Sequence of chain 1.F:
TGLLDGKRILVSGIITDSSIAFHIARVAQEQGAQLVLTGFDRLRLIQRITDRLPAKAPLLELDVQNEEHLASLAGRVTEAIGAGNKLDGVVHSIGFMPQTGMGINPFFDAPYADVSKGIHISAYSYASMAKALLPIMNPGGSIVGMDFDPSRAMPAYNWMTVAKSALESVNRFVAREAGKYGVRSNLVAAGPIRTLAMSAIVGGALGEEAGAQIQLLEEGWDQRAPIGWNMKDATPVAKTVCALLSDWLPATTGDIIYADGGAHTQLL

This protein binds this small molecule.
Small molecule (SMILES): N#Cc1ccccc1Oc1ccc(Cn2cc(C3CCCC3)nn2)cc1O

Binding-site contacts:
Ligand atom CAX contacts residue NAD1 of chain 1.T at 3.5 Å.
Ligand atom NAA contacts residue GLY116 of chain 1.F at 3.1 Å (h-bond).
Ligand atom NAQ contacts residue ILE222 of chain 1.F at 3.4 Å.
Ligand atom NAA contacts residue NAD1 of chain 1.T at 3.3 Å.
Ligand atom OAS contacts residue ALA218 of chain 1.F at 3.4 Å.
Ligand atom CAH contacts residue NAD1 of chain 1.T at 3.3 Å.
Ligand atom CAW contacts residue ILE222 of chain 1.F at 3.6 Å (hydrophobic).
Ligand atom CAC contacts residue NAD1 of chain 1.T at 3.7 Å.
Ligand atom CAO contacts residue MET175 of chain 1.F at 3.5 Å (hydrophobic).
Ligand atom CAU contacts residue NAD1 of chain 1.T at 3.3 Å.
Ligand atom CAJ contacts residue TYR178 of chain 1.F at 3.4 Å (hydrophobic).
Ligand atom NAR contacts residue GLN234 of chain 1.F at 3.5 Å (h-bond).
Ligand atom CAT contacts residue NAD1 of chain 1.T at 3.5 Å.
Ligand atom CAY contacts residue NAD1 of chain 1.T at 3.7 Å.
Ligand atom CAY contacts residue ALA218 of chain 1.F at 3.5 Å (hydrophobic).
Ligand atom CAV contacts residue ALA218 of chain 1.F at 3.5 Å (hydrophobic).
Ligand atom OAB contacts residue TYR178 of chain 1.F at 2.5 Å (h-bond).
Ligand atom NAQ contacts residue GLN234 of chain 1.F at 3.0 Å (h-bond).
Ligand atom CAF contacts residue PHE117 of chain 1.F at 3.5 Å (hydrophobic).
Ligand atom NAR contacts residue ILE222 of chain 1.F at 3.4 Å.
Ligand atom CAC contacts residue ALA218 of chain 1.F at 3.5 Å (hydrophobic).
Ligand atom NBA contacts residue ILE222 of chain 1.F at 3.6 Å.
Ligand atom CAI contacts residue NAD1 of chain 1.T at 3.7 Å.
Ligand atom CAT contacts residue TYR178 of chain 1.F at 3.3 Å (hydrophobic).
Ligand atom OAB contacts residue NAD1 of chain 1.T at 2.5 Å (h-bond).
Ligand atom CAK contacts residue PHE169 of chain 1.F at 3.5 Å (hydrophobic).
Ligand atom OAS contacts residue NAD1 of chain 1.T at 3.1 Å (h-bond).
Ligand atom CAC contacts residue GLY116 of chain 1.F at 3.4 Å.
Ligand atom CAE contacts residue MET123 of chain 1.F at 3.5 Å (hydrophobic).
Ligand atom CAJ contacts residue NAD1 of chain 1.T at 3.7 Å.
Ligand atom CAI contacts residue MET219 of chain 1.F at 3.5 Å (hydrophobic).
Ligand atom CAE contacts residue MET181 of chain 1.F at 3.6 Å (hydrophobic).
Ligand atom CAF contacts residue GLY116 of chain 1.F at 3.7 Å.
Ligand atom CAD contacts residue MET181 of chain 1.F at 3.6 Å (hydrophobic).
Ligand atom CAP contacts residue NAD1 of chain 1.T at 3.2 Å.
Ligand atom CAO contacts residue PRO176 of chain 1.F at 3.6 Å (hydrophobic).
Ligand atom CAH contacts residue MET219 of chain 1.F at 3.7 Å (hydrophobic).
Ligand atom CAF contacts residue MET181 of chain 1.F at 3.6 Å (hydrophobic).
Ligand atom CAP contacts residue PHE169 of chain 1.F at 3.7 Å (hydrophobic).
Ligand atom CAH contacts residue ILE222 of chain 1.F at 3.6 Å (hydrophobic).